Sequence of chain 3.B:
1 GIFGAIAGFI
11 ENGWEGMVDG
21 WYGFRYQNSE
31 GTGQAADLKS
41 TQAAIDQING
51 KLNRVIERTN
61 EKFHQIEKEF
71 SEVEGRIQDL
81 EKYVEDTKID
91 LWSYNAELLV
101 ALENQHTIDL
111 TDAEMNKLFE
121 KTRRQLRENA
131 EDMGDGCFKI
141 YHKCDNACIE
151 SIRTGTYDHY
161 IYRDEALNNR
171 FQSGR

This small molecule binds to this protein.
Small molecule (SMILES): CC(=O)N[C@H]1[C@H](O[C@H]2[C@H](O)[C@@H](NC(C)=O)CO[C@@H]2CO)O[C@H](CO)[C@@H](O[C@@H]2O[C@H](CO)[C@@H](O)[C@H](O[C@H]3O[C@H](CO)[C@@H](O)[C@H](O[C@H]4O[C@H](CO)[C@@H](O)[C@H](O)[C@@H]4O)[C@@H]3O)[C@@H]2O)[C@@H]1O

Sequence of chain 3.A:
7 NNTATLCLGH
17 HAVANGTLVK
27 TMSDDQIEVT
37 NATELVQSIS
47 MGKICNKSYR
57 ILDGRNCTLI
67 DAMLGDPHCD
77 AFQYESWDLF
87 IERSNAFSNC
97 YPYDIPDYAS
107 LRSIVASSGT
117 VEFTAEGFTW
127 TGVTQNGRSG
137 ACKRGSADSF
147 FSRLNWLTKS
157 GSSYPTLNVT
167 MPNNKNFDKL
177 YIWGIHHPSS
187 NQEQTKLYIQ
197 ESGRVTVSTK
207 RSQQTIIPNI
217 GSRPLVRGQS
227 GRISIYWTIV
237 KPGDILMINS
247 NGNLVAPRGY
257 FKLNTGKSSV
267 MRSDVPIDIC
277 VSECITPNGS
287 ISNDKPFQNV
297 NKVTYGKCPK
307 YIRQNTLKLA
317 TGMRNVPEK

Binding-site contacts:
Ligand atom C6 contacts residue GLU69 of chain 3.B at 4.5 Å.
Ligand atom C7 contacts residue VAL296 of chain 3.A at 4.4 Å (hydrophobic).
Ligand atom N2 contacts residue VAL296 of chain 3.A at 3.6 Å.
Ligand atom O7 contacts residue GLU69 of chain 3.B at 4.5 Å.
Ligand atom C8 contacts residue VAL296 of chain 3.A at 4.2 Å (hydrophobic).
Ligand atom C7 contacts residue ASN284 of chain 3.A at 3.4 Å.
Ligand atom C5 contacts residue ASN297 of chain 3.A at 4.2 Å.
Ligand atom O6 contacts residue GLU69 of chain 3.B at 3.4 Å (salt-bridge).
Ligand atom C8 contacts residue LYS298 of chain 3.A at 4.0 Å.
Ligand atom C5 contacts residue ASN284 of chain 3.A at 3.6 Å.
Ligand atom C1 contacts residue ASN297 of chain 3.A at 4.0 Å.
Ligand atom C1 contacts residue VAL296 of chain 3.A at 3.9 Å (hydrophobic).
Ligand atom C4 contacts residue ASN284 of chain 3.A at 4.2 Å.
Ligand atom C1 contacts residue ASN284 of chain 3.A at 1.4 Å.
Ligand atom C2 contacts residue ASN284 of chain 3.A at 2.4 Å.
Ligand atom O7 contacts residue ASN284 of chain 3.A at 3.4 Å (h-bond).
Ligand atom C3 contacts residue ASN284 of chain 3.A at 3.8 Å.
Ligand atom O5 contacts residue ASN284 of chain 3.A at 2.3 Å (h-bond).
Ligand atom C8 contacts residue SER44 of chain 3.A at 3.8 Å.
Ligand atom O5 contacts residue ASN297 of chain 3.A at 4.1 Å.
Ligand atom O6 contacts residue ASN297 of chain 3.A at 3.6 Å.
Ligand atom C2 contacts residue VAL296 of chain 3.A at 4.2 Å (hydrophobic).
Ligand atom N2 contacts residue ASN284 of chain 3.A at 3.0 Å (h-bond).